Sequence of chain 1.A:
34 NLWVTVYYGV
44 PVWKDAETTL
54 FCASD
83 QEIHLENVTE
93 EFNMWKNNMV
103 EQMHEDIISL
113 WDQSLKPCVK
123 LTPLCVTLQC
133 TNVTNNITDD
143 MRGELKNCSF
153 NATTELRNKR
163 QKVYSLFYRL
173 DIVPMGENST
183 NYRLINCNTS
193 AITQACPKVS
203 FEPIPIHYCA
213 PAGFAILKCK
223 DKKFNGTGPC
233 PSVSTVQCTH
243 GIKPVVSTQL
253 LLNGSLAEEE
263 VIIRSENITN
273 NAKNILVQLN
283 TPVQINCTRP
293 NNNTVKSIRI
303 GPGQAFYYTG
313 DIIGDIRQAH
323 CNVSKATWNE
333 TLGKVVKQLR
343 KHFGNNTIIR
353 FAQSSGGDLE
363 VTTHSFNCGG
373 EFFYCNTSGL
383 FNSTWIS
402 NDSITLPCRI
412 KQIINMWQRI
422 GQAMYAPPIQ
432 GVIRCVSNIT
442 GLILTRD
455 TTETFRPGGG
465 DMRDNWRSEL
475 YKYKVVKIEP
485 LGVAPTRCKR

The protein below binds the small molecule below.
Small molecule (SMILES): CC(=O)N[C@@H]1[C@@H](O)[C@H](O)[C@@H](CO)O[C@H]1O

Binding-site contacts:
Ligand atom O7 contacts residue ASN347 of chain 1.A at 3.3 Å (h-bond).
Ligand atom C7 contacts residue ASN347 of chain 1.A at 3.3 Å.
Ligand atom C2 contacts residue ASN347 of chain 1.A at 2.5 Å.
Ligand atom C8 contacts residue ASN347 of chain 1.A at 4.4 Å.
Ligand atom N2 contacts residue ASN347 of chain 1.A at 2.9 Å (h-bond).
Ligand atom C1 contacts residue ASN347 of chain 1.A at 1.5 Å.
Ligand atom C3 contacts residue ASN347 of chain 1.A at 3.9 Å.
Ligand atom C4 contacts residue ASN347 of chain 1.A at 4.4 Å.
Ligand atom C5 contacts residue ASN347 of chain 1.A at 3.8 Å.
Ligand atom O5 contacts residue ASN347 of chain 1.A at 2.5 Å (h-bond).